The protein below binds the small molecule below.
Small molecule (SMILES): COc1cc(Nc2ncnc(-n3c(Nc4ccccc4)nc4ccccc43)n2)cc(OC)c1OC

Binding-site contacts:
Ligand atom C3 contacts residue VAL30 of chain 1.A at 3.7 Å (hydrophobic).
Ligand atom C21 contacts residue MET63 of chain 1.A at 3.6 Å (hydrophobic).
Ligand atom C1 contacts residue VAL30 of chain 1.A at 3.8 Å (hydrophobic).
Ligand atom C10 contacts residue TYR89 of chain 1.A at 3.8 Å (hydrophobic).
Ligand atom C7 contacts residue TYR89 of chain 1.A at 3.8 Å (hydrophobic).
Ligand atom C11 contacts residue TYR89 of chain 1.A at 3.5 Å (hydrophobic).
Ligand atom C14 contacts residue GLY93 of chain 1.A at 3.5 Å.
Ligand atom C13 contacts residue GLY93 of chain 1.A at 3.6 Å.
Ligand atom C20 contacts residue LYS44 of chain 1.A at 3.7 Å.
Ligand atom C18 contacts residue TYR89 of chain 1.A at 3.2 Å (hydrophobic).
Ligand atom C7 contacts residue MET90 of chain 1.A at 3.5 Å (hydrophobic).
Ligand atom C8 contacts residue LEU142 of chain 1.A at 3.7 Å (hydrophobic).
Ligand atom C10 contacts residue MET90 of chain 1.A at 3.6 Å (hydrophobic).
Ligand atom C11 contacts residue GLY93 of chain 1.A at 3.8 Å.
Ligand atom C22 contacts residue ASP153 of chain 1.A at 3.5 Å.
Ligand atom N3 contacts residue TYR89 of chain 1.A at 3.5 Å.
Ligand atom C11 contacts residue MET90 of chain 1.A at 3.5 Å (hydrophobic).
Ligand atom N2 contacts residue TYR89 of chain 1.A at 3.3 Å.
Ligand atom C18 contacts residue GLU91 of chain 1.A at 3.7 Å.
Ligand atom C19 contacts residue SER94 of chain 1.A at 3.8 Å.
Ligand atom C7 contacts residue LEU142 of chain 1.A at 3.5 Å (hydrophobic).
Ligand atom C17 contacts residue GLY93 of chain 1.A at 3.8 Å.
Ligand atom N5 contacts residue LEU22 of chain 1.A at 3.8 Å.
Ligand atom C2 contacts residue VAL30 of chain 1.A at 3.4 Å (hydrophobic).
Ligand atom C13 contacts residue MET90 of chain 1.A at 3.5 Å (hydrophobic).
Ligand atom C7 contacts residue ALA42 of chain 1.A at 3.6 Å (hydrophobic).
Ligand atom C13 contacts residue LEU22 of chain 1.A at 3.8 Å (hydrophobic).
Ligand atom N4 contacts residue LEU142 of chain 1.A at 3.4 Å.
Ligand atom N4 contacts residue ALA42 of chain 1.A at 3.5 Å.
Ligand atom C20 contacts residue GLU59 of chain 1.A at 3.4 Å.
Ligand atom N2 contacts residue MET90 of chain 1.A at 2.8 Å (h-bond).
Ligand atom C16 contacts residue GLY93 of chain 1.A at 3.7 Å.
Ligand atom C21 contacts residue GLU59 of chain 1.A at 3.2 Å.
Ligand atom C7 contacts residue GLU88 of chain 1.A at 3.1 Å.
Ligand atom C5 contacts residue VAL30 of chain 1.A at 3.8 Å (hydrophobic).
Ligand atom C15 contacts residue GLY93 of chain 1.A at 3.6 Å.
Ligand atom C4 contacts residue VAL30 of chain 1.A at 3.5 Å (hydrophobic).
Ligand atom C23 contacts residue VAL72 of chain 1.A at 3.8 Å (hydrophobic).
Ligand atom N3 contacts residue MET90 of chain 1.A at 2.8 Å (h-bond).
Ligand atom C22 contacts residue MET63 of chain 1.A at 3.7 Å (hydrophobic).

Sequence of chain 1.A:
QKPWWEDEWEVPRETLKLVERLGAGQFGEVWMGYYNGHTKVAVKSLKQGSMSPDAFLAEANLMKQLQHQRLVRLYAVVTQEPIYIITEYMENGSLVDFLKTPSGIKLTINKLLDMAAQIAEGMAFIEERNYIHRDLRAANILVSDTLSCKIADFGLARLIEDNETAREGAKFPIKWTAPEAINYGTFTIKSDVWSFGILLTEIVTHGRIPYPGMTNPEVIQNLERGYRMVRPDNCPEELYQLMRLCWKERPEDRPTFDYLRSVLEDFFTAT